Sequence of chain 1.A:
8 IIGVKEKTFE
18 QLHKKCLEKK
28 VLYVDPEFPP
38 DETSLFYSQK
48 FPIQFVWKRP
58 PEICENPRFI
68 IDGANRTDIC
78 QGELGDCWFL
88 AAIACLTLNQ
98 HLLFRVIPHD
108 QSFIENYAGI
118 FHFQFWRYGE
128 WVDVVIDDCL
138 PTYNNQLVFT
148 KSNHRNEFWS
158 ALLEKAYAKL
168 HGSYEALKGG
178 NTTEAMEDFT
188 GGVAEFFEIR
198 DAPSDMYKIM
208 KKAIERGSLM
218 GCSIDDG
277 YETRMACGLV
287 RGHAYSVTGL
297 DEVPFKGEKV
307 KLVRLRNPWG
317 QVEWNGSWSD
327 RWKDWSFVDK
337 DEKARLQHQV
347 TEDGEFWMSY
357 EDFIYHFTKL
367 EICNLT

Binding-site contacts:
Ligand atom O2 contacts residue GLY82 of chain 1.A at 3.1 Å.
Ligand atom C7 contacts residue GLY288 of chain 1.A at 3.9 Å.
Ligand atom O4 contacts residue GLY82 of chain 1.A at 3.7 Å.
Ligand atom C3 contacts residue GLY82 of chain 1.A at 3.6 Å.
Ligand atom C2 contacts residue HIS289 of chain 1.A at 3.9 Å.
Ligand atom C3 contacts residue CYS84 of chain 1.A at 3.1 Å (hydrophobic).
Ligand atom N4 contacts residue GLU181 of chain 1.A at 4.0 Å.
Ligand atom O2 contacts residue ASP83 of chain 1.A at 3.4 Å (salt-bridge).
Ligand atom O2 contacts residue CYS84 of chain 1.A at 3.0 Å (h-bond).
Ligand atom C1 contacts residue GLN78 of chain 1.A at 3.6 Å.
Ligand atom N4 contacts residue ASN178 of chain 1.A at 3.5 Å (h-bond).
Ligand atom O1 contacts residue HIS289 of chain 1.A at 2.9 Å (h-bond).
Ligand atom O4 contacts residue GLY177 of chain 1.A at 3.7 Å.
Ligand atom O1 contacts residue CYS84 of chain 1.A at 3.3 Å (h-bond).
Ligand atom C1 contacts residue GLY82 of chain 1.A at 3.9 Å.
Ligand atom C10 contacts residue SER220 of chain 1.A at 3.3 Å.
Ligand atom C1 contacts residue CYS84 of chain 1.A at 2.5 Å (hydrophobic).
Ligand atom N1 contacts residue GLY288 of chain 1.A at 3.7 Å.
Ligand atom O3 contacts residue CYS84 of chain 1.A at 4.1 Å.
Ligand atom C1 contacts residue HIS289 of chain 1.A at 3.4 Å.
Ligand atom N2 contacts residue GLY177 of chain 1.A at 3.3 Å (h-bond).
Ligand atom O1 contacts residue GLU278 of chain 1.A at 4.0 Å.
Ligand atom C10 contacts residue GLY288 of chain 1.A at 3.9 Å.
Ligand atom C10 contacts residue HIS289 of chain 1.A at 3.7 Å.
Ligand atom O4 contacts residue GLY176 of chain 1.A at 3.9 Å.
Ligand atom C2 contacts residue CYS84 of chain 1.A at 1.7 Å (hydrophobic).
Ligand atom C13 contacts residue GLY177 of chain 1.A at 3.4 Å.
Ligand atom C9 contacts residue GLY177 of chain 1.A at 3.5 Å.
Ligand atom C4 contacts residue CYS84 of chain 1.A at 3.7 Å (hydrophobic).
Ligand atom C6 contacts residue GLY177 of chain 1.A at 3.6 Å.
Ligand atom N1 contacts residue CYS84 of chain 1.A at 4.0 Å.
Ligand atom O2 contacts residue HIS289 of chain 1.A at 3.9 Å.
Ligand atom O4 contacts residue LYS175 of chain 1.A at 3.1 Å (salt-bridge).
Ligand atom O1 contacts residue GLN78 of chain 1.A at 4.0 Å.
Ligand atom O2 contacts residue GLN78 of chain 1.A at 2.5 Å (h-bond).
Ligand atom C11 contacts residue GLY177 of chain 1.A at 3.9 Å.
Ligand atom C15 contacts residue ASN178 of chain 1.A at 3.8 Å.
Ligand atom C10 contacts residue ALA290 of chain 1.A at 3.7 Å (hydrophobic).
Ligand atom O4 contacts residue TRP85 of chain 1.A at 3.5 Å.
Ligand atom C4 contacts residue LYS175 of chain 1.A at 3.9 Å.

This small molecule binds to this protein.
Small molecule (SMILES): CC(C)C[C@H](NC(=O)[C@@H](O)CC(=O)O)C(=O)NCCCCNC(N)=[NH2+]